Sequence of chain 1.P:
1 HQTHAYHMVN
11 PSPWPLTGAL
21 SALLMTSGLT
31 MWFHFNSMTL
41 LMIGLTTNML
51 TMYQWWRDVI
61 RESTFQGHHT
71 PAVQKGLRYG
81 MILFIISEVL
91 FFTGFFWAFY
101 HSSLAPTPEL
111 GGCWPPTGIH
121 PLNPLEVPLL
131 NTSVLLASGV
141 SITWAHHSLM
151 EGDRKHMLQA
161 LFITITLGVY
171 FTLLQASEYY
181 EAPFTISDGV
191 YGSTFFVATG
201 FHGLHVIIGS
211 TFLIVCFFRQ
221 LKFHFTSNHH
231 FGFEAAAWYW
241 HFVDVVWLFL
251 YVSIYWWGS

Sequence of chain 1.W:
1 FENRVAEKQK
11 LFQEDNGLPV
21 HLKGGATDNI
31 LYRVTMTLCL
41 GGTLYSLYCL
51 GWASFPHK

The small molecule below binds the protein below.
Small molecule (SMILES): C[C@H](CCC(=O)O)[C@H]1CC[C@H]2[C@@H]3[C@H](O)C[C@@H]4C[C@H](O)CC[C@]4(C)[C@H]3C[C@H](O)[C@]12C

Binding-site contacts:
Ligand atom C6 contacts residue PHE162 of chain 1.P at 3.8 Å (hydrophobic).
Ligand atom C16 contacts residue LEU158 of chain 1.P at 4.1 Å (hydrophobic).
Ligand atom C15 contacts residue LYS155 of chain 1.P at 4.4 Å.
Ligand atom C7 contacts residue LEU158 of chain 1.P at 4.4 Å (hydrophobic).
Ligand atom C7 contacts residue GLN159 of chain 1.P at 4.0 Å.
Ligand atom C18 contacts residue PHE217 of chain 1.P at 4.5 Å (hydrophobic).
Ligand atom C6 contacts residue LEU158 of chain 1.P at 4.5 Å (hydrophobic).
Ligand atom C18 contacts residue LEU221 of chain 1.P at 3.5 Å (hydrophobic).
Ligand atom O7 contacts residue GLN159 of chain 1.P at 4.2 Å.
Ligand atom C19 contacts residue PHE162 of chain 1.P at 3.4 Å (hydrophobic).
Ligand atom C1 contacts residue PHE162 of chain 1.P at 4.1 Å (hydrophobic).
Ligand atom C21 contacts residue PHE1 of chain 1.W at 4.5 Å (hydrophobic).
Ligand atom C19 contacts residue PHE217 of chain 1.P at 3.4 Å (hydrophobic).
Ligand atom C24 contacts residue ARG154 of chain 1.P at 3.0 Å.
Ligand atom O25 contacts residue PHE1 of chain 1.W at 3.3 Å (h-bond).
Ligand atom C23 contacts residue ARG154 of chain 1.P at 3.5 Å.
Ligand atom O26 contacts residue PHE1 of chain 1.W at 4.2 Å.
Ligand atom C6 contacts residue GLN159 of chain 1.P at 4.1 Å.
Ligand atom C5 contacts residue PHE162 of chain 1.P at 3.7 Å (hydrophobic).
Ligand atom C10 contacts residue PHE162 of chain 1.P at 4.1 Å (hydrophobic).
Ligand atom C18 contacts residue LEU158 of chain 1.P at 4.2 Å (hydrophobic).
Ligand atom C24 contacts residue PHE1 of chain 1.W at 4.4 Å (hydrophobic).
Ligand atom C15 contacts residue LEU158 of chain 1.P at 4.0 Å (hydrophobic).
Ligand atom O25 contacts residue ARG154 of chain 1.P at 3.2 Å (salt-bridge).
Ligand atom C23 contacts residue LEU158 of chain 1.P at 4.3 Å (hydrophobic).
Ligand atom O26 contacts residue ARG154 of chain 1.P at 3.2 Å (salt-bridge).